Binding-site contacts:
Ligand atom C7 contacts residue ARG28 of chain 1.A at 3.5 Å.
Ligand atom O3 contacts residue LYS23 of chain 1.A at 3.3 Å (salt-bridge).
Ligand atom C5 contacts residue GLN169 of chain 1.A at 3.7 Å.
Ligand atom C4 contacts residue GLU311 of chain 1.A at 3.6 Å.
Ligand atom C7 contacts residue GLN169 of chain 1.A at 3.6 Å.
Ligand atom O5 contacts residue SER24 of chain 1.A at 2.7 Å (h-bond).
Ligand atom C7 contacts residue SER24 of chain 1.A at 3.7 Å.
Ligand atom O6 contacts residue SER196 of chain 1.A at 2.7 Å (h-bond).
Ligand atom O4 contacts residue ARG28 of chain 1.A at 2.7 Å (salt-bridge).
Ligand atom C2 contacts residue HIS199 of chain 1.A at 3.5 Å.
Ligand atom C5 contacts residue SO41 of chain 1.D at 3.8 Å.
Ligand atom C7 contacts residue HIS199 of chain 1.A at 3.5 Å.
Ligand atom O1 contacts residue SER168 of chain 1.A at 3.8 Å.
Ligand atom C2 contacts residue GLN169 of chain 1.A at 3.7 Å.
Ligand atom O7 contacts residue HIS340 of chain 1.A at 2.8 Å (h-bond).
Ligand atom O1 contacts residue GLN169 of chain 1.A at 3.6 Å.
Ligand atom C6 contacts residue GLU311 of chain 1.A at 3.8 Å.
Ligand atom C6 contacts residue LYS23 of chain 1.A at 3.6 Å.
Ligand atom O8 contacts residue SER167 of chain 1.A at 2.7 Å (h-bond).
Ligand atom O3 contacts residue GLU311 of chain 1.A at 2.7 Å (salt-bridge).
Ligand atom O2 contacts residue HIS340 of chain 1.A at 3.5 Å.
Ligand atom O6 contacts residue SER168 of chain 1.A at 2.6 Å (h-bond).
Ligand atom O4 contacts residue HIS199 of chain 1.A at 3.9 Å.
Ligand atom O3 contacts residue SO41 of chain 1.D at 3.4 Å (h-bond).
Ligand atom O4 contacts residue PHE101 of chain 1.A at 3.7 Å.
Ligand atom P1 contacts residue SER196 of chain 1.A at 3.5 Å.
Ligand atom O5 contacts residue HIS199 of chain 1.A at 3.5 Å.
Ligand atom C3 contacts residue SER196 of chain 1.A at 3.8 Å.
Ligand atom O7 contacts residue HIS336 of chain 1.A at 3.6 Å.
Ligand atom C2 contacts residue SER168 of chain 1.A at 3.7 Å.
Ligand atom P1 contacts residue SER168 of chain 1.A at 3.8 Å.
Ligand atom C6 contacts residue SER24 of chain 1.A at 3.6 Å.
Ligand atom C1 contacts residue HIS199 of chain 1.A at 3.7 Å.
Ligand atom O5 contacts residue ARG28 of chain 1.A at 2.9 Å (salt-bridge).
Ligand atom O7 contacts residue SER196 of chain 1.A at 3.3 Å (h-bond).
Ligand atom C1 contacts residue GLN169 of chain 1.A at 3.2 Å.
Ligand atom O5 contacts residue THR97 of chain 1.A at 3.8 Å.
Ligand atom C6 contacts residue GLN169 of chain 1.A at 3.6 Å.
Ligand atom C5 contacts residue GLU311 of chain 1.A at 3.5 Å.
Ligand atom O4 contacts residue GLN169 of chain 1.A at 3.6 Å.

Sequence of chain 1.A:
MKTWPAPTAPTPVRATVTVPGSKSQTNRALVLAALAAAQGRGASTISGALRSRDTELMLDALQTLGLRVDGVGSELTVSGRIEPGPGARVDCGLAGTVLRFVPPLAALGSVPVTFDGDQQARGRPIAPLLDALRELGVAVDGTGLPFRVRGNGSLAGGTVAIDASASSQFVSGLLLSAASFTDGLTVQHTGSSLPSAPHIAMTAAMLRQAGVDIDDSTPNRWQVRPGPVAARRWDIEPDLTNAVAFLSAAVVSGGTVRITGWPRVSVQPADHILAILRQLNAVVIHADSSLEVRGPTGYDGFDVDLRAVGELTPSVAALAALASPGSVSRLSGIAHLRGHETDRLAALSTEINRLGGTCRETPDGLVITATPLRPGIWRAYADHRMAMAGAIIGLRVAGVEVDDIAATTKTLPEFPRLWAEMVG

This small molecule binds to this protein.
Small molecule (SMILES): O=C(O)C1=C[C@@H](OP(=O)(O)O)[C@@H](O)[C@H](O)C1